Sequence of chain 1.HA:
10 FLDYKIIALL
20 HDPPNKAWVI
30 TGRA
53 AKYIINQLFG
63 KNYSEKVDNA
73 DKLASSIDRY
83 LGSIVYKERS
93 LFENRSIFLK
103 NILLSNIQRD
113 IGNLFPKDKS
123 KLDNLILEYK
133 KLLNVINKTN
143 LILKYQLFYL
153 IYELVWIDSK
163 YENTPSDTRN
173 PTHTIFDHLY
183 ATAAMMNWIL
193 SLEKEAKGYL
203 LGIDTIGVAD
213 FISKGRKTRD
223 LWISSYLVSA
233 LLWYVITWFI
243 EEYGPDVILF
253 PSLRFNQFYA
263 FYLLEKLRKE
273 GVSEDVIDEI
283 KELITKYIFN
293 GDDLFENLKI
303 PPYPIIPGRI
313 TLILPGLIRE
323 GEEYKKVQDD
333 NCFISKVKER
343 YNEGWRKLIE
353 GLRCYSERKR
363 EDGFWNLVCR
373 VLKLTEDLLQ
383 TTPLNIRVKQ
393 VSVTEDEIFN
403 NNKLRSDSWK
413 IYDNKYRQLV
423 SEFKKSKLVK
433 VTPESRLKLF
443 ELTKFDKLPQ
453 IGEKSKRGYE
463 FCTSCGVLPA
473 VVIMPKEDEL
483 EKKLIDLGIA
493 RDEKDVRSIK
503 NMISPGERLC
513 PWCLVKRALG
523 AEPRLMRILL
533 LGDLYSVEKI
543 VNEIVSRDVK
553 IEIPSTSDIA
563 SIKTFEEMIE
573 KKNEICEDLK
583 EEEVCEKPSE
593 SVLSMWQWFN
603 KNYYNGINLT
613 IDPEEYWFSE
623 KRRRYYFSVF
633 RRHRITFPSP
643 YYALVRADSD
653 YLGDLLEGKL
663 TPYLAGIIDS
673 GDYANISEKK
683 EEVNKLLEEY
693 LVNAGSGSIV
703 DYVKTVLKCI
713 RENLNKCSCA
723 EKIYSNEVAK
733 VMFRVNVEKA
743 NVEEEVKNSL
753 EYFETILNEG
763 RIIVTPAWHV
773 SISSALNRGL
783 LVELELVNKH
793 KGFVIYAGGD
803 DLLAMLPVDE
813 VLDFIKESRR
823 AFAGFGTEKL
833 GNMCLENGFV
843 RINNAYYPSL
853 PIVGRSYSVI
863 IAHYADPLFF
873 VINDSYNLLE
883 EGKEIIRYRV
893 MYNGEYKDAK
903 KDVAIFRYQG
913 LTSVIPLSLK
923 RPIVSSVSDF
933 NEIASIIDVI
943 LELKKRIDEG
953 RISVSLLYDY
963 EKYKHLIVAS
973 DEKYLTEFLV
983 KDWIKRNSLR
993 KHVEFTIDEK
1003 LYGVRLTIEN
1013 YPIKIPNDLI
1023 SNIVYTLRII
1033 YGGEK

Binding-site contacts:
Ligand atom N9 contacts residue VAL210 of chain 1.HA at 3.6 Å.
Ligand atom O2' contacts residue ASP803 of chain 1.HA at 2.8 Å (salt-bridge).
Ligand atom O2B contacts residue VAL210 of chain 1.HA at 2.6 Å (h-bond).
Ligand atom C3' contacts residue ANP1 of chain 1.PA at 3.5 Å.
Ligand atom O3G contacts residue LYS429 of chain 1.HA at 3.4 Å.
Ligand atom N6 contacts residue SER231 of chain 1.HA at 3.0 Å (h-bond).
Ligand atom O1B contacts residue TYR878 of chain 1.HA at 3.3 Å (h-bond).
Ligand atom O4' contacts residue VAL210 of chain 1.HA at 3.3 Å.
Ligand atom O2' contacts residue ANP1 of chain 1.PA at 2.7 Å (h-bond).
Ligand atom O2B contacts residue GLY209 of chain 1.HA at 3.5 Å.
Ligand atom C2 contacts residue TYR798 of chain 1.HA at 3.3 Å (hydrophobic).
Ligand atom O3' contacts residue ASP803 of chain 1.HA at 3.6 Å.
Ligand atom N6 contacts residue ILE308 of chain 1.HA at 3.6 Å (h-bond).
Ligand atom N1 contacts residue SER227 of chain 1.HA at 2.6 Å (h-bond).
Ligand atom N1 contacts residue TYR798 of chain 1.HA at 3.4 Å.
Ligand atom PB contacts residue MN1 of chain 1.SA at 2.2 Å.
Ligand atom O2B contacts residue ILE208 of chain 1.HA at 3.2 Å (h-bond).
Ligand atom C2' contacts residue ANP1 of chain 1.PA at 3.4 Å.
Ligand atom PA contacts residue MN1 of chain 1.SA at 3.5 Å.
Ligand atom O2B contacts residue MN1 of chain 1.SA at 2.2 Å.
Ligand atom C8 contacts residue GLY310 of chain 1.HA at 3.5 Å.
Ligand atom C4 contacts residue TYR798 of chain 1.HA at 3.4 Å (hydrophobic).
Ligand atom O3G contacts residue MN1 of chain 1.SA at 2.0 Å.
Ligand atom C2 contacts residue SER227 of chain 1.HA at 3.2 Å.
Ligand atom PG contacts residue ILE208 of chain 1.HA at 3.3 Å.
Ligand atom N6 contacts residue SER227 of chain 1.HA at 3.4 Å (h-bond).
Ligand atom N3 contacts residue TYR798 of chain 1.HA at 3.3 Å.
Ligand atom O2G contacts residue MN1 of chain 1.SA at 3.5 Å.
Ligand atom O3G contacts residue ILE208 of chain 1.HA at 3.1 Å (h-bond).
Ligand atom N3B contacts residue MN1 of chain 1.SA at 2.0 Å.
Ligand atom PG contacts residue MN1 of chain 1.SA at 2.4 Å.
Ligand atom O3A contacts residue MN1 of chain 1.SA at 2.0 Å.
Ligand atom O1A contacts residue ANP1 of chain 1.PA at 3.5 Å.
Ligand atom N3 contacts residue VAL210 of chain 1.HA at 3.6 Å.
Ligand atom PB contacts residue ILE208 of chain 1.HA at 3.5 Å.
Ligand atom C4 contacts residue VAL210 of chain 1.HA at 3.4 Å (hydrophobic).
Ligand atom O2G contacts residue ILE208 of chain 1.HA at 3.5 Å (h-bond).
Ligand atom O1G contacts residue MN1 of chain 1.SA at 3.4 Å.
Ligand atom N3B contacts residue ILE208 of chain 1.HA at 2.7 Å (h-bond).
Ligand atom N7 contacts residue GLY310 of chain 1.HA at 3.0 Å (h-bond).

This small molecule binds to this protein.
Small molecule (SMILES): Nc1ncnc2c1ncn2[C@@H]1O[C@H](CO[P](=O)(O)O[P](=O)(O)NP(=O)(O)O)[C@@H](O)[C@H]1O